Binding-site contacts:
Ligand atom C1' contacts residue TRP29 of chain 1.B at 3.5 Å (hydrophobic).
Ligand atom C6 contacts residue TRP29 of chain 1.B at 3.4 Å (hydrophobic).
Ligand atom N9 contacts residue TRP29 of chain 1.B at 3.4 Å.
Ligand atom C8 contacts residue TRP75 of chain 1.B at 3.9 Å (hydrophobic).
Ligand atom O4' contacts residue TRP29 of chain 1.B at 3.2 Å.
Ligand atom O6 contacts residue TRP29 of chain 1.B at 3.5 Å.
Ligand atom N9 contacts residue TRP75 of chain 1.B at 3.8 Å.
Ligand atom C2 contacts residue GLU76 of chain 1.B at 3.4 Å.
Ligand atom OA2 contacts residue ARG130 of chain 1.B at 3.9 Å.
Ligand atom OA3 contacts residue ARG130 of chain 1.B at 3.5 Å.
Ligand atom C8 contacts residue TRP29 of chain 1.B at 3.4 Å (hydrophobic).
Ligand atom CM7 contacts residue TRP29 of chain 1.B at 3.5 Å (hydrophobic).
Ligand atom N3 contacts residue TRP29 of chain 1.B at 3.7 Å.
Ligand atom O6 contacts residue TRP75 of chain 1.B at 2.7 Å (h-bond).
Ligand atom N3 contacts residue TRP75 of chain 1.B at 3.7 Å.
Ligand atom N1 contacts residue GLU76 of chain 1.B at 2.9 Å (salt-bridge).
Ligand atom C4 contacts residue TRP29 of chain 1.B at 3.5 Å (hydrophobic).
Ligand atom N2 contacts residue GLU76 of chain 1.B at 2.6 Å (salt-bridge).
Ligand atom O6 contacts residue MET74 of chain 1.B at 3.0 Å.
Ligand atom N7 contacts residue TRP29 of chain 1.B at 3.2 Å.
Ligand atom C6 contacts residue GLU76 of chain 1.B at 3.8 Å.
Ligand atom N1 contacts residue TRP29 of chain 1.B at 3.6 Å.
Ligand atom OB contacts residue LYS135 of chain 1.B at 3.4 Å (salt-bridge).
Ligand atom N1 contacts residue TRP75 of chain 1.B at 3.4 Å.
Ligand atom C2 contacts residue TRP75 of chain 1.B at 3.7 Å (hydrophobic).
Ligand atom C4 contacts residue TRP75 of chain 1.B at 3.6 Å (hydrophobic).
Ligand atom C5 contacts residue TRP75 of chain 1.B at 3.7 Å (hydrophobic).
Ligand atom C2' contacts residue TRP75 of chain 1.B at 3.7 Å (hydrophobic).
Ligand atom SB contacts residue ARG130 of chain 1.B at 3.3 Å (salt-bridge).
Ligand atom N7 contacts residue TRP75 of chain 1.B at 3.5 Å.
Ligand atom C2 contacts residue TRP29 of chain 1.B at 3.8 Å (hydrophobic).
Ligand atom OAB contacts residue ARG130 of chain 1.B at 3.6 Å.
Ligand atom O6 contacts residue GLU76 of chain 1.B at 3.8 Å.
Ligand atom PB contacts residue LYS135 of chain 1.B at 3.6 Å.
Ligand atom CM7 contacts residue TRP75 of chain 1.B at 3.8 Å (hydrophobic).
Ligand atom SB contacts residue LYS135 of chain 1.B at 3.1 Å (salt-bridge).
Ligand atom C6 contacts residue TRP75 of chain 1.B at 3.4 Å (hydrophobic).
Ligand atom OBC contacts residue LYS135 of chain 1.B at 3.8 Å.
Ligand atom OC2 contacts residue ARG130 of chain 1.B at 2.9 Å (salt-bridge).
Ligand atom C5 contacts residue TRP29 of chain 1.B at 3.4 Å (hydrophobic).

This small molecule binds to this protein.
Small molecule (SMILES): CO[C@@H]1[C@H](O)[C@@H](COP(=O)(O)O[P](=O)(S)OP(=O)(O)O)O[C@H]1n1c[n+](C)c2c(=O)[nH]c(N)nc21

Sequence of chain 1.B:
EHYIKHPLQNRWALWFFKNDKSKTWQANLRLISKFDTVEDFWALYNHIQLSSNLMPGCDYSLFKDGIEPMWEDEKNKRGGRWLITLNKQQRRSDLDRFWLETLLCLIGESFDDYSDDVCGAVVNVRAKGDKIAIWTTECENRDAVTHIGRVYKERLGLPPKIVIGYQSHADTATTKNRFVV